Binding-site contacts:
Ligand atom N20 contacts residue GLY136 of chain 1.B at 2.9 Å (h-bond).
Ligand atom O13 contacts residue THR86 of chain 1.B at 3.9 Å.
Ligand atom O03 contacts residue PRO85 of chain 1.B at 3.9 Å.
Ligand atom N19 contacts residue GLY136 of chain 1.B at 3.9 Å.
Ligand atom N20 contacts residue TYR138 of chain 1.B at 3.7 Å.
Ligand atom C06 contacts residue LEU140 of chain 1.B at 3.6 Å (hydrophobic).
Ligand atom O10 contacts residue GLY115 of chain 1.B at 3.5 Å.
Ligand atom C04 contacts residue GLY142 of chain 1.B at 3.1 Å.
Ligand atom C04 contacts residue GLY143 of chain 1.B at 3.4 Å.
Ligand atom C17 contacts residue PRO87 of chain 1.B at 3.7 Å (hydrophobic).
Ligand atom N19 contacts residue SER134 of chain 1.B at 3.4 Å.
Ligand atom C07 contacts residue ASN141 of chain 1.B at 3.9 Å.
Ligand atom C02 contacts residue PRO87 of chain 1.B at 3.5 Å (hydrophobic).
Ligand atom O15 contacts residue ILE116 of chain 1.B at 3.0 Å (h-bond).
Ligand atom C16 contacts residue PRO85 of chain 1.B at 3.4 Å (hydrophobic).
Ligand atom N20 contacts residue SER134 of chain 1.B at 3.2 Å (h-bond).
Ligand atom O01 contacts residue PRO87 of chain 1.B at 3.9 Å.
Ligand atom C06 contacts residue ASN141 of chain 1.B at 3.9 Å.
Ligand atom C12 contacts residue ILE116 of chain 1.B at 3.8 Å (hydrophobic).
Ligand atom C21 contacts residue TYR138 of chain 1.B at 3.1 Å (hydrophobic).
Ligand atom N19 contacts residue THR86 of chain 1.B at 3.9 Å.
Ligand atom N19 contacts residue ILE135 of chain 1.B at 2.8 Å (h-bond).
Ligand atom O03 contacts residue PRO87 of chain 1.B at 3.6 Å.
Ligand atom N20 contacts residue PRO87 of chain 1.B at 3.9 Å.
Ligand atom O03 contacts residue THR86 of chain 1.B at 3.9 Å.
Ligand atom C21 contacts residue PRO87 of chain 1.B at 3.9 Å (hydrophobic).
Ligand atom C08 contacts residue TYR113 of chain 1.B at 3.7 Å (hydrophobic).
Ligand atom O15 contacts residue GLY115 of chain 1.B at 3.4 Å.
Ligand atom N20 contacts residue ILE135 of chain 1.B at 3.6 Å.
Ligand atom C14 contacts residue VAL84 of chain 1.B at 3.9 Å (hydrophobic).
Ligand atom O01 contacts residue LEU140 of chain 1.B at 3.1 Å (h-bond).
Ligand atom C05 contacts residue GLY142 of chain 1.B at 3.7 Å.
Ligand atom C06 contacts residue GLY142 of chain 1.B at 3.6 Å.
Ligand atom C11 contacts residue PRO85 of chain 1.B at 3.4 Å (hydrophobic).
Ligand atom C18 contacts residue THR86 of chain 1.B at 3.8 Å.
Ligand atom C18 contacts residue ILE135 of chain 1.B at 3.9 Å (hydrophobic).
Ligand atom C21 contacts residue GLY136 of chain 1.B at 3.7 Å.
Ligand atom C07 contacts residue TYR113 of chain 1.B at 3.5 Å (hydrophobic).
Ligand atom O13 contacts residue VAL84 of chain 1.B at 3.2 Å.
Ligand atom C05 contacts residue GLY143 of chain 1.B at 3.8 Å.

Sequence of chain 1.B:
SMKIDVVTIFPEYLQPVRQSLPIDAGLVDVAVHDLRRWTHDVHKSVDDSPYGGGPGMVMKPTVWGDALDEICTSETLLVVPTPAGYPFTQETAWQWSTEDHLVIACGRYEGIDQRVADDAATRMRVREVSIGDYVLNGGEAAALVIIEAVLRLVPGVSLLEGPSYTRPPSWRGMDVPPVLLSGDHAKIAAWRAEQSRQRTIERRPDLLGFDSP

The small molecule below binds the protein below.
Small molecule (SMILES): COC(=O)COc1cccc(COC(=O)c2cn[nH]c2)c1